Sequence of chain 1.J:
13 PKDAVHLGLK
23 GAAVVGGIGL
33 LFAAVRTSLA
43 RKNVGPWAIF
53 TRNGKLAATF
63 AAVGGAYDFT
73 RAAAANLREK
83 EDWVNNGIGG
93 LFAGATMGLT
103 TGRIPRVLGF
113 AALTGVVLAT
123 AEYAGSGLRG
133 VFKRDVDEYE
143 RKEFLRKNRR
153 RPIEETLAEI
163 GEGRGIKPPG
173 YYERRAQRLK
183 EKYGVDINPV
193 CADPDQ

Sequence of chain 1.D:
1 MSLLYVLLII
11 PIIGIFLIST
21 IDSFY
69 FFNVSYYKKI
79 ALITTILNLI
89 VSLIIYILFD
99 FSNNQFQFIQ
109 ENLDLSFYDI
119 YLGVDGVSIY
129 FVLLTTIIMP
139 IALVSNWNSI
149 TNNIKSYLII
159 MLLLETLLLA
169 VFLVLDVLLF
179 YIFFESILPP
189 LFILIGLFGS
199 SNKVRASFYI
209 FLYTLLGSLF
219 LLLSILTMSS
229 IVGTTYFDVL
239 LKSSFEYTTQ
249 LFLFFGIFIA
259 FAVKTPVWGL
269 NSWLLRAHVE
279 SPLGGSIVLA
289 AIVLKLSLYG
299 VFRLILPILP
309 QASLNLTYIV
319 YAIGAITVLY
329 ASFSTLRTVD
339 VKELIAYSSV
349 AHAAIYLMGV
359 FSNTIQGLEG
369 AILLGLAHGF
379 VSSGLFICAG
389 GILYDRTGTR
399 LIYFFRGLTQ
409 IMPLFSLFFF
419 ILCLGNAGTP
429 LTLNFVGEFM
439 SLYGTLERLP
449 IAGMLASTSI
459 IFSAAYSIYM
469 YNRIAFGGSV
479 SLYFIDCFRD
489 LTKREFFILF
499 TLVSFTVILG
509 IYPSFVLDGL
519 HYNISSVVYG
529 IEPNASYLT

Binding-site contacts:
Ligand atom CBS contacts residue PHE250 of chain 1.D at 3.9 Å (hydrophobic).
Ligand atom CBB contacts residue PHE218 of chain 1.D at 4.0 Å (hydrophobic).
Ligand atom C5 contacts residue THR246 of chain 1.D at 3.8 Å.
Ligand atom CBA contacts residue THR122 of chain 1.J at 3.7 Å.
Ligand atom OAL contacts residue ARG143 of chain 1.J at 3.2 Å (salt-bridge).
Ligand atom C3 contacts residue TYR125 of chain 1.J at 4.0 Å (hydrophobic).
Ligand atom O6 contacts residue THR246 of chain 1.D at 3.4 Å.
Ligand atom CBD contacts residue PHE253 of chain 1.D at 3.7 Å (hydrophobic).
Ligand atom CAX contacts residue PHE253 of chain 1.D at 3.5 Å (hydrophobic).
Ligand atom CBG contacts residue TYR125 of chain 1.J at 4.1 Å (hydrophobic).
Ligand atom CBC contacts residue LEU468 of chain 1.B at 3.6 Å (hydrophobic).
Ligand atom CAX contacts residue PHE218 of chain 1.D at 3.8 Å (hydrophobic).
Ligand atom CBE contacts residue PHE250 of chain 1.D at 3.7 Å (hydrophobic).
Ligand atom CBD contacts residue SER222 of chain 1.D at 4.0 Å.
Ligand atom CAX contacts residue GLY254 of chain 1.D at 3.7 Å.
Ligand atom OCB contacts residue ARG143 of chain 1.J at 3.8 Å.
Ligand atom CBH contacts residue LEU221 of chain 1.D at 3.8 Å (hydrophobic).
Ligand atom CCL contacts residue THR225 of chain 1.D at 3.6 Å.
Ligand atom CBH contacts residue THR225 of chain 1.D at 3.2 Å.
Ligand atom CBB contacts residue PHE253 of chain 1.D at 4.0 Å (hydrophobic).
Ligand atom CAX contacts residue ILE257 of chain 1.D at 3.8 Å (hydrophobic).
Ligand atom CCJ contacts residue THR225 of chain 1.D at 4.0 Å.
Ligand atom CBJ contacts residue THR225 of chain 1.D at 3.4 Å.
Ligand atom O2 contacts residue TYR125 of chain 1.J at 3.2 Å.
Ligand atom C1 contacts residue TYR125 of chain 1.J at 4.1 Å (hydrophobic).
Ligand atom CBP contacts residue ARG143 of chain 1.J at 3.7 Å.
Ligand atom CBD contacts residue PHE250 of chain 1.D at 3.5 Å (hydrophobic).
Ligand atom CBR contacts residue PHE250 of chain 1.D at 3.7 Å (hydrophobic).
Ligand atom CBT contacts residue ILE464 of chain 1.B at 3.9 Å (hydrophobic).
Ligand atom CAZ contacts residue PHE253 of chain 1.D at 3.8 Å (hydrophobic).
Ligand atom CAB contacts residue ILE257 of chain 1.D at 3.7 Å (hydrophobic).
Ligand atom O6 contacts residue GLU244 of chain 1.D at 3.4 Å (salt-bridge).
Ligand atom CCH contacts residue THR247 of chain 1.D at 3.9 Å.
Ligand atom CBF contacts residue PHE250 of chain 1.D at 3.8 Å (hydrophobic).
Ligand atom CBK contacts residue PHE250 of chain 1.D at 3.6 Å (hydrophobic).
Ligand atom CBG contacts residue PHE250 of chain 1.D at 3.5 Å (hydrophobic).
Ligand atom CBI contacts residue PHE250 of chain 1.D at 4.0 Å (hydrophobic).
Ligand atom C6 contacts residue THR246 of chain 1.D at 3.8 Å.
Ligand atom CBI contacts residue TYR125 of chain 1.J at 3.6 Å (hydrophobic).
Ligand atom O6 contacts residue THR247 of chain 1.D at 3.2 Å (h-bond).

Sequence of chain 1.B:
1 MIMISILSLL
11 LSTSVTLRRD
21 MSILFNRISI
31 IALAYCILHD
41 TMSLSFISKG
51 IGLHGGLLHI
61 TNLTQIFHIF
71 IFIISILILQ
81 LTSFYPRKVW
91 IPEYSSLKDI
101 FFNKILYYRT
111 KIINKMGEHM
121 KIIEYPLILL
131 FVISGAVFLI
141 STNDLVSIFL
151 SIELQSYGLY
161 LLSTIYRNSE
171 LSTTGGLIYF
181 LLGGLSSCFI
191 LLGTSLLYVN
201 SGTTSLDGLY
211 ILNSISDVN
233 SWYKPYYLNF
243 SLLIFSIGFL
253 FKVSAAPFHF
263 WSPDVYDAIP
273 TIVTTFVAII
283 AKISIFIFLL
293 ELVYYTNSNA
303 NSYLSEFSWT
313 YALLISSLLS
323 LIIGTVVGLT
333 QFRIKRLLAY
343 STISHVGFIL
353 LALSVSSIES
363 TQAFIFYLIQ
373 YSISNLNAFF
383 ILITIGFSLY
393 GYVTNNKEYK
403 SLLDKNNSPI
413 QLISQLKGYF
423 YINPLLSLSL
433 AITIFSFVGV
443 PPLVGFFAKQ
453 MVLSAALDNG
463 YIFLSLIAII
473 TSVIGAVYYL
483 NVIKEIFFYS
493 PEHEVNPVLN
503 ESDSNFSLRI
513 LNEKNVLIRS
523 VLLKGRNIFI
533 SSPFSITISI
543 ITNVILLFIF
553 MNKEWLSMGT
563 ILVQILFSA

This protein binds this small molecule.
Small molecule (SMILES): CCCCCCCCCCC(CCCCCCCCCC)(CO[C@H]1O[C@@H](CO)[C@H](O[C@@H]2O[C@@H](CO)[C@H](O)[C@@H](O)[C@@H]2O)[C@@H](O)[C@@H]1O)CO[C@H]1O[C@@H](CO)[C@H](O[C@@H]2O[C@@H](CO)[C@H](O)[C@@H](O)[C@@H]2O)[C@@H](O)[C@H]1O